Sequence of chain 1.A:
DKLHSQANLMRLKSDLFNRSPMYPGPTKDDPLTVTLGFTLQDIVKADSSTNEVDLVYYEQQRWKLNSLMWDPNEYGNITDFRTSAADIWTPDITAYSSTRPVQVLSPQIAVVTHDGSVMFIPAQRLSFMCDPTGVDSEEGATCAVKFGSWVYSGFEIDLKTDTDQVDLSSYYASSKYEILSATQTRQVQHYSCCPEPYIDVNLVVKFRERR

The small molecule below binds the protein below.
Small molecule (SMILES): O=[N+]([O-])/N=C1\NCCN1Cc1ccc(Cl)nc1

Binding-site contacts:
Ligand atom C1 contacts residue VAL156 of chain 1.A at 4.0 Å (hydrophobic).
Ligand atom CL7 contacts residue ALA115 of chain 1.E at 4.1 Å.
Ligand atom C12 contacts residue TYR196 of chain 1.A at 4.0 Å (hydrophobic).
Ligand atom C3 contacts residue ILE126 of chain 1.E at 3.6 Å (hydrophobic).
Ligand atom CL7 contacts residue ILE126 of chain 1.E at 3.8 Å.
Ligand atom N9 contacts residue TRP155 of chain 1.A at 3.5 Å (h-bond).
Ligand atom O16 contacts residue GLN65 of chain 1.E at 3.3 Å (h-bond).
Ligand atom C8 contacts residue TYR203 of chain 1.A at 3.5 Å (hydrophobic).
Ligand atom C8 contacts residue TRP155 of chain 1.A at 3.2 Å (hydrophobic).
Ligand atom N2 contacts residue TRP155 of chain 1.A at 4.0 Å.
Ligand atom N11 contacts residue TYR196 of chain 1.A at 3.7 Å.
Ligand atom C5 contacts residue TYR203 of chain 1.A at 3.2 Å (hydrophobic).
Ligand atom N15 contacts residue TYR196 of chain 1.A at 3.6 Å.
Ligand atom N9 contacts residue TYR196 of chain 1.A at 4.0 Å.
Ligand atom N14 contacts residue CYS198 of chain 1.A at 3.3 Å (h-bond).
Ligand atom C1 contacts residue VAL116 of chain 1.E at 4.0 Å (hydrophobic).
Ligand atom C8 contacts residue CYS198 of chain 1.A at 4.0 Å (hydrophobic).
Ligand atom O16 contacts residue TYR196 of chain 1.A at 3.9 Å.
Ligand atom N2 contacts residue ILE126 of chain 1.E at 3.1 Å.
Ligand atom N15 contacts residue CYS198 of chain 1.A at 3.7 Å.
Ligand atom CL7 contacts residue VAL116 of chain 1.E at 3.6 Å.
Ligand atom C13 contacts residue TRP155 of chain 1.A at 3.1 Å (hydrophobic).
Ligand atom O16 contacts residue SER197 of chain 1.A at 3.3 Å (h-bond).
Ligand atom N14 contacts residue TYR196 of chain 1.A at 3.5 Å.
Ligand atom C4 contacts residue TYR203 of chain 1.A at 3.9 Å (hydrophobic).
Ligand atom C3 contacts residue TRP155 of chain 1.A at 3.2 Å (hydrophobic).
Ligand atom O17 contacts residue TYR196 of chain 1.A at 4.0 Å.
Ligand atom C6 contacts residue VAL116 of chain 1.E at 3.6 Å (hydrophobic).
Ligand atom C4 contacts residue TRP155 of chain 1.A at 3.3 Å (hydrophobic).
Ligand atom CL7 contacts residue ILE114 of chain 1.E at 4.1 Å.
Ligand atom CL7 contacts residue PHE125 of chain 1.E at 3.8 Å.
Ligand atom N2 contacts residue VAL156 of chain 1.A at 3.8 Å.
Ligand atom C12 contacts residue TRP155 of chain 1.A at 3.5 Å (hydrophobic).
Ligand atom CL7 contacts residue MET124 of chain 1.E at 3.1 Å.
Ligand atom C10 contacts residue TYR196 of chain 1.A at 3.8 Å (hydrophobic).
Ligand atom C1 contacts residue ILE126 of chain 1.E at 3.5 Å (hydrophobic).
Ligand atom O16 contacts residue CYS198 of chain 1.A at 2.7 Å.
Ligand atom N11 contacts residue TYR63 of chain 1.E at 3.9 Å.
Ligand atom O17 contacts residue TYR63 of chain 1.E at 3.0 Å.
Ligand atom C5 contacts residue CYS198 of chain 1.A at 4.0 Å (hydrophobic).

Sequence of chain 1.E:
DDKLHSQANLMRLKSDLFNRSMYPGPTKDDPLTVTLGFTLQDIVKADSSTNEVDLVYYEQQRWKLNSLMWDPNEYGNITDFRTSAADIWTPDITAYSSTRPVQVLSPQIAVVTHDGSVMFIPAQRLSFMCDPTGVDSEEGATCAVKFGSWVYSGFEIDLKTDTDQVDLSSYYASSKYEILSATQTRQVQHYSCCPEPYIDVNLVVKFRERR